Binding-site contacts:
Ligand atom O5 contacts residue ASN335 of chain 1.D at 3.1 Å (h-bond).
Ligand atom C5 contacts residue ASN335 of chain 1.D at 4.0 Å.
Ligand atom C6 contacts residue ASN335 of chain 1.D at 3.1 Å.
Ligand atom O7 contacts residue ASN346 of chain 1.D at 3.2 Å (h-bond).
Ligand atom N2 contacts residue ASN346 of chain 1.D at 2.5 Å (h-bond).
Ligand atom C1 contacts residue ASN346 of chain 1.D at 1.4 Å.
Ligand atom C3 contacts residue ASN346 of chain 1.D at 3.5 Å.
Ligand atom O5 contacts residue ASN346 of chain 1.D at 2.4 Å (h-bond).
Ligand atom C5 contacts residue ASN346 of chain 1.D at 3.6 Å.
Ligand atom O6 contacts residue ASN335 of chain 1.D at 3.0 Å (h-bond).
Ligand atom O3 contacts residue ASN346 of chain 1.D at 4.4 Å.
Ligand atom C4 contacts residue ASN346 of chain 1.D at 4.0 Å.
Ligand atom C8 contacts residue ASN346 of chain 1.D at 4.2 Å.
Ligand atom C1 contacts residue ASN335 of chain 1.D at 4.0 Å.
Ligand atom C2 contacts residue ASN346 of chain 1.D at 2.0 Å.
Ligand atom C7 contacts residue ASN346 of chain 1.D at 3.0 Å.

The small molecule below binds the protein below.
Small molecule (SMILES): CC(=O)N[C@@H]1[C@@H](O)[C@H](O)[C@@H](CO)O[C@H]1O

Sequence of chain 1.D:
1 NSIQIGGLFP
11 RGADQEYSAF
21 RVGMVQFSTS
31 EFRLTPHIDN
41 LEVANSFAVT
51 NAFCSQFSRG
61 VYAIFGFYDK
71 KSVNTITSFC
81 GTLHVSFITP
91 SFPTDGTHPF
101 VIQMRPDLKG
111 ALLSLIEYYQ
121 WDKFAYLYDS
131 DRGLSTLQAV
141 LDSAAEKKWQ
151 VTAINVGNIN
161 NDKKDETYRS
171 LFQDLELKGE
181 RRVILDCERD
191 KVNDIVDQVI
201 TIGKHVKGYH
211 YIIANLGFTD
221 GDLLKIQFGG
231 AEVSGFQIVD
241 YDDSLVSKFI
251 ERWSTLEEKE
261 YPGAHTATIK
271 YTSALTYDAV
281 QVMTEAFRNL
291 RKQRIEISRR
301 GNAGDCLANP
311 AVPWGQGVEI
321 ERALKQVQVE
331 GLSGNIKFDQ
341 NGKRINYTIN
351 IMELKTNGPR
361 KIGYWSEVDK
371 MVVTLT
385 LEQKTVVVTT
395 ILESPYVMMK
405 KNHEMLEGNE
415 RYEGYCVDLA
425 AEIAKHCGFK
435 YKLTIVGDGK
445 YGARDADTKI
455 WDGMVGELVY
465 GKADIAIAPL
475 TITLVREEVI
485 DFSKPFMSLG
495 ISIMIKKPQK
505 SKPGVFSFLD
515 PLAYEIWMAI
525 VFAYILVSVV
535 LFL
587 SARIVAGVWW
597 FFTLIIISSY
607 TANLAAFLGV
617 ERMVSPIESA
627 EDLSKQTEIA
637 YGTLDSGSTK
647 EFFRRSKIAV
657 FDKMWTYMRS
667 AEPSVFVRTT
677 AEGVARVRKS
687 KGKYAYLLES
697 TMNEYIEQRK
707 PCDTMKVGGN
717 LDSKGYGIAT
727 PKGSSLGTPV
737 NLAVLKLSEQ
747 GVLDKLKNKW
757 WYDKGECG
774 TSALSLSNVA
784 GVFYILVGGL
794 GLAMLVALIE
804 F